Binding-site contacts:
Ligand atom C6 contacts residue SER358 of chain 2.C at 4.2 Å.
Ligand atom C4 contacts residue ASN356 of chain 2.C at 4.2 Å.
Ligand atom C6 contacts residue NAG1 of chain 2.P at 4.2 Å.
Ligand atom C2 contacts residue NAG1 of chain 2.P at 3.6 Å.
Ligand atom O7 contacts residue NAG1 of chain 2.Q at 4.0 Å.
Ligand atom O5 contacts residue SER358 of chain 2.C at 3.6 Å.
Ligand atom C3 contacts residue ASN356 of chain 2.C at 3.8 Å.
Ligand atom O4 contacts residue NAG1 of chain 2.P at 3.6 Å.
Ligand atom C2 contacts residue ASN356 of chain 2.C at 2.4 Å.
Ligand atom C7 contacts residue NAG1 of chain 2.P at 3.1 Å.
Ligand atom C5 contacts residue NAG1 of chain 2.P at 4.2 Å.
Ligand atom O5 contacts residue ASN356 of chain 2.C at 2.4 Å (h-bond).
Ligand atom O7 contacts residue NAG2 of chain 2.P at 3.8 Å.
Ligand atom N2 contacts residue NAG1 of chain 2.P at 3.5 Å (h-bond).
Ligand atom O6 contacts residue NAG2 of chain 2.P at 3.5 Å (h-bond).
Ligand atom C1 contacts residue ASN356 of chain 2.C at 1.4 Å.
Ligand atom C7 contacts residue ASN356 of chain 2.C at 3.9 Å.
Ligand atom O5 contacts residue NAG1 of chain 2.P at 4.1 Å.
Ligand atom C8 contacts residue ARG388 of chain 2.C at 4.3 Å.
Ligand atom C6 contacts residue NAG2 of chain 2.P at 3.8 Å.
Ligand atom C5 contacts residue NAG2 of chain 2.P at 4.4 Å.
Ligand atom C5 contacts residue ASN356 of chain 2.C at 3.7 Å.
Ligand atom C1 contacts residue SER358 of chain 2.C at 3.8 Å.
Ligand atom C8 contacts residue NAG1 of chain 2.Q at 3.2 Å.
Ligand atom C7 contacts residue NAG1 of chain 2.Q at 4.3 Å.
Ligand atom O5 contacts residue NAG2 of chain 2.P at 4.0 Å.
Ligand atom C8 contacts residue NAG1 of chain 2.P at 4.1 Å.
Ligand atom C4 contacts residue NAG2 of chain 2.P at 4.2 Å.
Ligand atom C5 contacts residue SER358 of chain 2.C at 4.0 Å.
Ligand atom C3 contacts residue NAG1 of chain 2.P at 3.7 Å.
Ligand atom O4 contacts residue NAG2 of chain 2.P at 4.3 Å.
Ligand atom O7 contacts residue NAG1 of chain 2.P at 2.6 Å (h-bond).
Ligand atom N2 contacts residue ASN356 of chain 2.C at 2.9 Å (h-bond).
Ligand atom C1 contacts residue NAG1 of chain 2.P at 3.2 Å.

Sequence of chain 2.C:
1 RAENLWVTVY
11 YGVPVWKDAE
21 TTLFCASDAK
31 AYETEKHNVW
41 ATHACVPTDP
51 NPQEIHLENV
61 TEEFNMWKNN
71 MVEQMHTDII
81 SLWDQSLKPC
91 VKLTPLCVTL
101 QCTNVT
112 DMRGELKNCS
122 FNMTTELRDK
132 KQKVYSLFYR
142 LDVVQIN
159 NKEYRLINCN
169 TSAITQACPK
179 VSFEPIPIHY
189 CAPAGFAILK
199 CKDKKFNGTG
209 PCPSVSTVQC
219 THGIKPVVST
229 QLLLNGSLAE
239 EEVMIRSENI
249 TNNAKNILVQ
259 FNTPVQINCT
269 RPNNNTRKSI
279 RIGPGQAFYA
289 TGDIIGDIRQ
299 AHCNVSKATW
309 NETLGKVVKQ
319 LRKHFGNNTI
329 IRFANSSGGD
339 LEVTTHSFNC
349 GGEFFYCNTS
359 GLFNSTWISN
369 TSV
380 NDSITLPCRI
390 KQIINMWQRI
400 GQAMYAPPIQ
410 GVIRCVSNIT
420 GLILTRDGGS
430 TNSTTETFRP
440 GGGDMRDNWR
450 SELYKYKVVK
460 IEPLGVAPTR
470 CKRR

This small molecule binds to this protein.
Small molecule (SMILES): CC(=O)N[C@H]1[C@H](O[C@H]2[C@H](O)[C@@H](NC(C)=O)CO[C@@H]2CO)O[C@H](CO)[C@@H](O)[C@@H]1O